Sequence of chain 1.A:
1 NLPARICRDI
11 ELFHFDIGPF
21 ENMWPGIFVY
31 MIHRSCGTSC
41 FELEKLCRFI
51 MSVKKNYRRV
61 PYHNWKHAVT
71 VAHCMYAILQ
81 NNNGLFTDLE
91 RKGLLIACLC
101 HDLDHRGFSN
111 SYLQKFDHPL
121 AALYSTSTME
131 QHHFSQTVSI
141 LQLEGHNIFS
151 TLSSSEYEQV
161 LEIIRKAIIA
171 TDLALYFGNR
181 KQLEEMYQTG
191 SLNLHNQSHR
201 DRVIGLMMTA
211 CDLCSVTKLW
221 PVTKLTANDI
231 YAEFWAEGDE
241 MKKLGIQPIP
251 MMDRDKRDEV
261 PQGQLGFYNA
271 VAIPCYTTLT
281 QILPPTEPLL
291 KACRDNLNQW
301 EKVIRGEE

A protein and the small-molecule ligand that binds it are described below.
Small molecule (SMILES): CCCc1nc(C)c2c(C)nc3ccc(OC)nc3n12

Binding-site contacts:
Ligand atom O19 contacts residue MET251 of chain 1.A at 3.6 Å (h-bond).
Ligand atom C14 contacts residue ILE230 of chain 1.A at 3.7 Å (hydrophobic).
Ligand atom C11 contacts residue LEU213 of chain 1.A at 3.8 Å (hydrophobic).
Ligand atom N8 contacts residue PHE267 of chain 1.A at 3.4 Å.
Ligand atom C13 contacts residue TYR62 of chain 1.A at 4.1 Å (hydrophobic).
Ligand atom N12 contacts residue TYR62 of chain 1.A at 3.8 Å.
Ligand atom C13 contacts residue ILE230 of chain 1.A at 3.5 Å (hydrophobic).
Ligand atom C1 contacts residue ILE230 of chain 1.A at 3.7 Å (hydrophobic).
Ligand atom C9 contacts residue PHE267 of chain 1.A at 3.6 Å (hydrophobic).
Ligand atom C7 contacts residue PHE234 of chain 1.A at 3.6 Å (hydrophobic).
Ligand atom C14 contacts residue GLN264 of chain 1.A at 3.5 Å.
Ligand atom C7 contacts residue MET251 of chain 1.A at 4.0 Å (hydrophobic).
Ligand atom C15 contacts residue LEU213 of chain 1.A at 3.8 Å (hydrophobic).
Ligand atom C2 contacts residue PHE267 of chain 1.A at 3.6 Å (hydrophobic).
Ligand atom C16 contacts residue LEU213 of chain 1.A at 3.9 Å (hydrophobic).
Ligand atom N3 contacts residue GLN264 of chain 1.A at 3.0 Å (h-bond).
Ligand atom C5 contacts residue PHE267 of chain 1.A at 3.4 Å (hydrophobic).
Ligand atom C5 contacts residue GLN264 of chain 1.A at 3.7 Å.
Ligand atom C2 contacts residue ILE230 of chain 1.A at 3.6 Å (hydrophobic).
Ligand atom C6 contacts residue PHE267 of chain 1.A at 3.3 Å (hydrophobic).
Ligand atom C15 contacts residue TYR62 of chain 1.A at 3.6 Å (hydrophobic).
Ligand atom C15 contacts residue VAL216 of chain 1.A at 3.9 Å (hydrophobic).
Ligand atom N12 contacts residue LEU213 of chain 1.A at 3.5 Å.
Ligand atom N3 contacts residue PHE267 of chain 1.A at 3.5 Å.
Ligand atom C16 contacts residue LEU173 of chain 1.A at 4.0 Å (hydrophobic).
Ligand atom C1 contacts residue PHE267 of chain 1.A at 3.6 Å (hydrophobic).
Ligand atom C11 contacts residue PHE267 of chain 1.A at 3.7 Å (hydrophobic).
Ligand atom C14 contacts residue VAL216 of chain 1.A at 3.5 Å (hydrophobic).
Ligand atom C7 contacts residue PHE267 of chain 1.A at 3.7 Å (hydrophobic).
Ligand atom C1 contacts residue GLN264 of chain 1.A at 4.0 Å.
Ligand atom C15 contacts residue SER215 of chain 1.A at 3.7 Å.
Ligand atom O19 contacts residue PHE234 of chain 1.A at 4.0 Å.
Ligand atom N4 contacts residue PHE267 of chain 1.A at 3.4 Å.
Ligand atom C18 contacts residue HIS63 of chain 1.A at 4.0 Å.
Ligand atom N8 contacts residue PHE234 of chain 1.A at 3.7 Å.
Ligand atom C10 contacts residue GLN264 of chain 1.A at 3.6 Å.
Ligand atom C9 contacts residue MET251 of chain 1.A at 3.8 Å (hydrophobic).
Ligand atom C15 contacts residue ILE230 of chain 1.A at 3.5 Å (hydrophobic).
Ligand atom C10 contacts residue PHE267 of chain 1.A at 3.5 Å (hydrophobic).
Ligand atom C9 contacts residue PHE234 of chain 1.A at 3.9 Å (hydrophobic).